Binding-site contacts:
Ligand atom C6 contacts residue SER430 of chain 1.T at 3.5 Å.
Ligand atom C3 contacts residue GLN431 of chain 1.T at 4.4 Å.
Ligand atom C5 contacts residue SER430 of chain 1.T at 4.1 Å.
Ligand atom O1A contacts residue VAL427 of chain 1.T at 4.4 Å.
Ligand atom O1A contacts residue SER430 of chain 1.T at 2.8 Å (h-bond).
Ligand atom C4 contacts residue SER430 of chain 1.T at 3.5 Å.
Ligand atom O1B contacts residue SER430 of chain 1.T at 2.5 Å (h-bond).
Ligand atom C1 contacts residue SER430 of chain 1.T at 2.0 Å.
Ligand atom O8 contacts residue SER430 of chain 1.T at 3.9 Å.
Ligand atom O6 contacts residue SER430 of chain 1.T at 2.6 Å (h-bond).
Ligand atom O1B contacts residue GLN431 of chain 1.T at 2.9 Å (h-bond).
Ligand atom C2 contacts residue SER430 of chain 1.T at 1.5 Å.
Ligand atom C3 contacts residue SER430 of chain 1.T at 2.6 Å.
Ligand atom C1 contacts residue GLN431 of chain 1.T at 4.0 Å.

Sequence of chain 1.T:
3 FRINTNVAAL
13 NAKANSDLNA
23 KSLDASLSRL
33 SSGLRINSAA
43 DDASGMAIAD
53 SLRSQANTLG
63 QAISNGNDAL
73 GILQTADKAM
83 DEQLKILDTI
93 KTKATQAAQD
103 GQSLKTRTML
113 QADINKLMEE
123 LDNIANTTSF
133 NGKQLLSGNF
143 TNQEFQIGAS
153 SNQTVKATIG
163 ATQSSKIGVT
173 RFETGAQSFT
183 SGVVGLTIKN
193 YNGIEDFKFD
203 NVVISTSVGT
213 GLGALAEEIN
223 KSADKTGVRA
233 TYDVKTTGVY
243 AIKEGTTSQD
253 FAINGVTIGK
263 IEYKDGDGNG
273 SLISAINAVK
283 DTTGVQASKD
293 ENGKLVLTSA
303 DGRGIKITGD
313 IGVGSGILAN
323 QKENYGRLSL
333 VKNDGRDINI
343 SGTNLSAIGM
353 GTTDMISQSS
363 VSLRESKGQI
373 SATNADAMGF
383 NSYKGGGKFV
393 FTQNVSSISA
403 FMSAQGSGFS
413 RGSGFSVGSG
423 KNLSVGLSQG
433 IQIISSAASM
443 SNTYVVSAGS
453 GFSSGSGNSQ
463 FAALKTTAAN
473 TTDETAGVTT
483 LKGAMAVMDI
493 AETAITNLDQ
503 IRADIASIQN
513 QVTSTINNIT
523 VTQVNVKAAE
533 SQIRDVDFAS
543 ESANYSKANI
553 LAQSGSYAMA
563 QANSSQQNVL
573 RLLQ

The small molecule below binds the protein below.
Small molecule (SMILES): C[C@H](O)[C@H](N)[C@@H]1O[C@](O)(C(=O)O)C[C@H](O)[C@@H]1N